Sequence of chain 1.E:
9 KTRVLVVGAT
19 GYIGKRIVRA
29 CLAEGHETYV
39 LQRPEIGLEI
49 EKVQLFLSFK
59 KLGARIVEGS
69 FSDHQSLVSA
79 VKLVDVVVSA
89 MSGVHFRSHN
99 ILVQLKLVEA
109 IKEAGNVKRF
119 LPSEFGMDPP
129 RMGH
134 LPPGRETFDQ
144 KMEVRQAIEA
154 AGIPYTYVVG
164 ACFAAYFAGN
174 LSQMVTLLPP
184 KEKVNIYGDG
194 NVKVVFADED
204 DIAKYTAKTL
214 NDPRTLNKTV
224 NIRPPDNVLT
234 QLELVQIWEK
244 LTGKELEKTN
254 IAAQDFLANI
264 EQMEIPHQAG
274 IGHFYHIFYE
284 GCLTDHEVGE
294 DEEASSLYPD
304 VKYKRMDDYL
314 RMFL

Binding-site contacts:
Ligand atom OAI contacts residue LYS144 of chain 1.E at 3.7 Å.
Ligand atom CAL contacts residue NDP1 of chain 1.P at 3.6 Å.
Ligand atom CAD contacts residue NDP1 of chain 1.P at 3.4 Å.
Ligand atom CAC contacts residue MET125 of chain 1.E at 3.4 Å (hydrophobic).
Ligand atom CAA contacts residue MET125 of chain 1.E at 3.7 Å (hydrophobic).
Ligand atom CAS contacts residue PHE94 of chain 1.E at 3.3 Å (hydrophobic).
Ligand atom CAG contacts residue NDP1 of chain 1.P at 3.5 Å.
Ligand atom OAB contacts residue NDP1 of chain 1.P at 3.8 Å.
Ligand atom OAB contacts residue MET125 of chain 1.E at 2.9 Å (h-bond).
Ligand atom CAJ contacts residue PHE170 of chain 1.E at 3.6 Å (hydrophobic).
Ligand atom OAQ contacts residue HIS276 of chain 1.E at 3.0 Å.
Ligand atom CAY contacts residue THR179 of chain 1.E at 3.5 Å.
Ligand atom CAY contacts residue GLN176 of chain 1.E at 3.8 Å.
Ligand atom CAD contacts residue MET125 of chain 1.E at 3.9 Å (hydrophobic).
Ligand atom OAI contacts residue GLY124 of chain 1.E at 3.6 Å.
Ligand atom OAM contacts residue PHE94 of chain 1.E at 3.6 Å.
Ligand atom CAA contacts residue ILE280 of chain 1.E at 3.8 Å (hydrophobic).
Ligand atom CAT contacts residue PHE94 of chain 1.E at 3.7 Å (hydrophobic).
Ligand atom CAV contacts residue MET177 of chain 1.E at 3.9 Å (hydrophobic).
Ligand atom CAW contacts residue PHE277 of chain 1.E at 3.9 Å (hydrophobic).
Ligand atom CAC contacts residue NDP1 of chain 1.P at 3.8 Å.
Ligand atom CAF contacts residue NDP1 of chain 1.P at 3.6 Å.
Ligand atom CAR contacts residue PHE94 of chain 1.E at 3.5 Å (hydrophobic).
Ligand atom CAY contacts residue MET177 of chain 1.E at 3.6 Å (hydrophobic).
Ligand atom CAE contacts residue NDP1 of chain 1.P at 3.5 Å.
Ligand atom CAT contacts residue MET177 of chain 1.E at 3.8 Å (hydrophobic).
Ligand atom CAA contacts residue NDP1 of chain 1.P at 3.5 Å.
Ligand atom CAY contacts residue TYR169 of chain 1.E at 3.5 Å (hydrophobic).
Ligand atom OAI contacts residue MET125 of chain 1.E at 3.1 Å (h-bond).
Ligand atom CAP contacts residue PHE170 of chain 1.E at 3.5 Å (hydrophobic).
Ligand atom CAH contacts residue NDP1 of chain 1.P at 3.9 Å.
Ligand atom CAU contacts residue MET177 of chain 1.E at 3.7 Å (hydrophobic).
Ligand atom CAH contacts residue MET125 of chain 1.E at 3.9 Å (hydrophobic).
Ligand atom OAZ contacts residue MET177 of chain 1.E at 3.1 Å (h-bond).
Ligand atom CAP contacts residue PHE277 of chain 1.E at 3.7 Å (hydrophobic).
Ligand atom CAJ contacts residue NDP1 of chain 1.P at 3.5 Å.
Ligand atom OAX contacts residue MET177 of chain 1.E at 2.9 Å (h-bond).
Ligand atom OAM contacts residue VAL92 of chain 1.E at 3.6 Å.
Ligand atom OAB contacts residue GLY124 of chain 1.E at 3.4 Å.
Ligand atom CAY contacts residue ASN173 of chain 1.E at 3.3 Å.

This protein binds this small molecule.
Small molecule (SMILES): COc1cc(C[C@@H]2CO[C@@H](c3ccc(O)c(OC)c3)[C@@H]2CO)ccc1O

Sequence of chain 1.F:
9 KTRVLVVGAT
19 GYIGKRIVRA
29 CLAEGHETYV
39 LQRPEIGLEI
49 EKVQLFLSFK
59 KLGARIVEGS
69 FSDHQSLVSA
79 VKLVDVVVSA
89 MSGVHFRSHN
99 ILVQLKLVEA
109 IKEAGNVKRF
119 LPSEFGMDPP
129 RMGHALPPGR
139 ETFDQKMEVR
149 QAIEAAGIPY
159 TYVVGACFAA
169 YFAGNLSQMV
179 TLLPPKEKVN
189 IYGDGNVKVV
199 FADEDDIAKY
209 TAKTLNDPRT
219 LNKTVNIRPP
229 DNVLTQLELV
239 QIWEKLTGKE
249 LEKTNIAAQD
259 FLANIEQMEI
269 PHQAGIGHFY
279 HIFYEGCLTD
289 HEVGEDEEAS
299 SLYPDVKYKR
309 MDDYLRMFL